Sequence of chain 1.B:
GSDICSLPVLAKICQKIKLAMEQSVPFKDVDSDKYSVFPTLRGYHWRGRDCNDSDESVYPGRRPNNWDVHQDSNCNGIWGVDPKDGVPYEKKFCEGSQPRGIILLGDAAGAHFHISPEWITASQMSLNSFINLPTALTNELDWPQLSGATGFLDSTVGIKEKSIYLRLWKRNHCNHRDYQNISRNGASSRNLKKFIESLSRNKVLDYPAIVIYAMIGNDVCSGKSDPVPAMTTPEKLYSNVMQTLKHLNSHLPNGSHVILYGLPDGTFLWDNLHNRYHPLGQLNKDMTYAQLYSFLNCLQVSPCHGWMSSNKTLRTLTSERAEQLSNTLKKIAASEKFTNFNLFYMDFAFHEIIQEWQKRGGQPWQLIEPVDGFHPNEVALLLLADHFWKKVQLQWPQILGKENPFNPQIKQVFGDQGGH

The protein below binds the small molecule below.
Small molecule (SMILES): CC(=O)N[C@H]1[C@H](O[C@H]2[C@H](O)[C@@H](NC(C)=O)CO[C@@H]2CO)O[C@H](CO)[C@@H](O)[C@@H]1O

Binding-site contacts:
Ligand atom C4 contacts residue ASN314 of chain 1.B at 4.2 Å.
Ligand atom O7 contacts residue ASN314 of chain 1.B at 4.0 Å.
Ligand atom O3 contacts residue ASP229 of chain 1.B at 3.1 Å (salt-bridge).
Ligand atom O4 contacts residue ASP229 of chain 1.B at 4.2 Å.
Ligand atom C7 contacts residue ASN314 of chain 1.B at 3.7 Å.
Ligand atom O5 contacts residue THR316 of chain 1.B at 4.4 Å.
Ligand atom C5 contacts residue THR316 of chain 1.B at 4.2 Å.
Ligand atom O6 contacts residue LEU317 of chain 1.B at 4.1 Å.
Ligand atom C2 contacts residue ASP229 of chain 1.B at 4.3 Å.
Ligand atom C4 contacts residue ASP229 of chain 1.B at 4.1 Å.
Ligand atom O6 contacts residue VAL231 of chain 1.B at 4.2 Å.
Ligand atom C3 contacts residue ASP229 of chain 1.B at 4.1 Å.
Ligand atom C7 contacts residue ASP229 of chain 1.B at 4.5 Å.
Ligand atom O5 contacts residue LEU317 of chain 1.B at 3.9 Å.
Ligand atom C5 contacts residue ASN314 of chain 1.B at 3.6 Å.
Ligand atom C6 contacts residue THR316 of chain 1.B at 4.3 Å.
Ligand atom O6 contacts residue ASP229 of chain 1.B at 3.9 Å.
Ligand atom C2 contacts residue ASN314 of chain 1.B at 2.4 Å.
Ligand atom C6 contacts residue LEU320 of chain 1.B at 4.2 Å (hydrophobic).
Ligand atom C3 contacts residue ASN314 of chain 1.B at 3.8 Å.
Ligand atom O7 contacts residue SER228 of chain 1.B at 4.3 Å.
Ligand atom O5 contacts residue ASN314 of chain 1.B at 2.3 Å (h-bond).
Ligand atom C1 contacts residue ASN314 of chain 1.B at 1.4 Å.
Ligand atom N2 contacts residue ASN314 of chain 1.B at 2.9 Å (h-bond).
Ligand atom O7 contacts residue ASP229 of chain 1.B at 3.4 Å (salt-bridge).